This protein binds this small molecule.
Small molecule (SMILES): O=c1[nH]cnc2c1ncn2[C@@H]1O[C@H](COP(=O)(O)O)[C@@H](O)[C@H]1O

Binding-site contacts:
Ligand atom O1P contacts residue SER241 of chain 4.A at 2.9 Å (h-bond).
Ligand atom O6 contacts residue GLY266 of chain 4.A at 3.2 Å.
Ligand atom O2P contacts residue SER182 of chain 4.A at 2.6 Å (h-bond).
Ligand atom O6 contacts residue GLY295 of chain 4.A at 3.7 Å.
Ligand atom O3P contacts residue GLY240 of chain 4.A at 2.7 Å (h-bond).
Ligand atom O5' contacts residue GLY218 of chain 4.A at 3.7 Å.
Ligand atom C5 contacts residue ILE183 of chain 4.A at 3.7 Å (hydrophobic).
Ligand atom O3' contacts residue ASP217 of chain 4.A at 2.3 Å (salt-bridge).
Ligand atom C5 contacts residue MET267 of chain 4.A at 3.4 Å (hydrophobic).
Ligand atom O2P contacts residue GLY181 of chain 4.A at 3.4 Å.
Ligand atom O6 contacts residue GLY268 of chain 4.A at 2.5 Å (h-bond).
Ligand atom O2' contacts residue ASP217 of chain 4.A at 2.5 Å (salt-bridge).
Ligand atom C5 contacts residue NAJ1 of chain 4.D at 3.5 Å.
Ligand atom C2 contacts residue NAJ1 of chain 4.D at 3.0 Å.
Ligand atom C6 contacts residue GLY268 of chain 4.A at 3.4 Å.
Ligand atom C6 contacts residue NAJ1 of chain 4.D at 3.6 Å.
Ligand atom O3' contacts residue ALA52 of chain 4.A at 3.5 Å.
Ligand atom O5' contacts residue GLY181 of chain 4.A at 3.3 Å.
Ligand atom N3 contacts residue CYS184 of chain 4.A at 3.4 Å (h-bond).
Ligand atom C2 contacts residue CYS184 of chain 4.A at 3.0 Å (hydrophobic).
Ligand atom N1 contacts residue NAJ1 of chain 4.D at 3.1 Å.
Ligand atom N7 contacts residue GLY266 of chain 4.A at 3.2 Å.
Ligand atom C4' contacts residue ASP217 of chain 4.A at 3.5 Å.
Ligand atom N3 contacts residue NAJ1 of chain 4.D at 2.8 Å.
Ligand atom N7 contacts residue ILE183 of chain 4.A at 3.7 Å.
Ligand atom C3' contacts residue ASP217 of chain 4.A at 3.3 Å.
Ligand atom C4 contacts residue NAJ1 of chain 4.D at 3.3 Å.
Ligand atom C5' contacts residue TYR264 of chain 4.A at 3.6 Å (hydrophobic).
Ligand atom O3P contacts residue SER241 of chain 4.A at 3.4 Å (h-bond).
Ligand atom O1P contacts residue SER182 of chain 4.A at 2.8 Å (h-bond).
Ligand atom N1 contacts residue GLU294 of chain 4.A at 2.9 Å (salt-bridge).
Ligand atom O1P contacts residue TYR264 of chain 4.A at 2.4 Å (h-bond).
Ligand atom N7 contacts residue MET267 of chain 4.A at 2.7 Å (h-bond).
Ligand atom C8 contacts residue MET54 of chain 4.A at 3.4 Å (hydrophobic).
Ligand atom P contacts residue SER182 of chain 4.A at 3.6 Å.
Ligand atom C2 contacts residue GLU294 of chain 4.A at 3.5 Å.
Ligand atom C6 contacts residue MET267 of chain 4.A at 3.6 Å (hydrophobic).
Ligand atom O2P contacts residue GLY219 of chain 4.A at 3.0 Å (h-bond).
Ligand atom O6 contacts residue MET267 of chain 4.A at 3.0 Å (h-bond).
Ligand atom C2' contacts residue ASP217 of chain 4.A at 3.7 Å.

Sequence of chain 4.A:
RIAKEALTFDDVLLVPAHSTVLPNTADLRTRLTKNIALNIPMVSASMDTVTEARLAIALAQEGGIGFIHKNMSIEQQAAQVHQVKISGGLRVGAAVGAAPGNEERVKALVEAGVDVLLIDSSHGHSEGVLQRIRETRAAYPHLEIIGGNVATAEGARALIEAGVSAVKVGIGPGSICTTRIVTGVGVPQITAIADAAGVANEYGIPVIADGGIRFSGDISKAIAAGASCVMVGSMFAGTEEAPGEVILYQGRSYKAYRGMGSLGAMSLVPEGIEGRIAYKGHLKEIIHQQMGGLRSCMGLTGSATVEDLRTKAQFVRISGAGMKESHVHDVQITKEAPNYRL